Binding-site contacts:
Ligand atom O5 contacts residue ASN5 of chain 2.A at 2.4 Å (h-bond).
Ligand atom C1 contacts residue PHE3 of chain 2.A at 4.0 Å (hydrophobic).
Ligand atom C8 contacts residue ASN2 of chain 2.A at 3.6 Å.
Ligand atom C3 contacts residue PHE3 of chain 2.A at 4.4 Å (hydrophobic).
Ligand atom C5 contacts residue ASN5 of chain 2.A at 3.7 Å.
Ligand atom C3 contacts residue ASN2 of chain 2.A at 4.4 Å.
Ligand atom N2 contacts residue ASN5 of chain 2.A at 2.9 Å (h-bond).
Ligand atom C6 contacts residue ASN154 of chain 2.A at 4.1 Å.
Ligand atom N2 contacts residue ASN2 of chain 2.A at 4.0 Å.
Ligand atom N2 contacts residue PHE3 of chain 2.A at 2.8 Å (h-bond).
Ligand atom C8 contacts residue PHE3 of chain 2.A at 3.3 Å (hydrophobic).
Ligand atom C7 contacts residue ASN5 of chain 2.A at 3.7 Å.
Ligand atom C3 contacts residue ASN5 of chain 2.A at 3.8 Å.
Ligand atom C1 contacts residue ASN154 of chain 2.A at 4.0 Å.
Ligand atom O3 contacts residue ASN2 of chain 2.A at 3.5 Å (h-bond).
Ligand atom C1 contacts residue ASN5 of chain 2.A at 1.4 Å.
Ligand atom O7 contacts residue ASN5 of chain 2.A at 4.2 Å.
Ligand atom C2 contacts residue PHE3 of chain 2.A at 3.9 Å (hydrophobic).
Ligand atom C7 contacts residue PHE3 of chain 2.A at 3.5 Å (hydrophobic).
Ligand atom C2 contacts residue ASN5 of chain 2.A at 2.4 Å.
Ligand atom C7 contacts residue ASN2 of chain 2.A at 3.9 Å.
Ligand atom C5 contacts residue ASN154 of chain 2.A at 3.5 Å.
Ligand atom O5 contacts residue ASN154 of chain 2.A at 3.8 Å.
Ligand atom C4 contacts residue ASN5 of chain 2.A at 4.2 Å.

A small-molecule ligand and the protein it binds are described below.
Small molecule (SMILES): CC(=O)N[C@@H]1[C@@H](O)[C@H](O)[C@@H](CO)O[C@H]1O

Sequence of chain 2.A:
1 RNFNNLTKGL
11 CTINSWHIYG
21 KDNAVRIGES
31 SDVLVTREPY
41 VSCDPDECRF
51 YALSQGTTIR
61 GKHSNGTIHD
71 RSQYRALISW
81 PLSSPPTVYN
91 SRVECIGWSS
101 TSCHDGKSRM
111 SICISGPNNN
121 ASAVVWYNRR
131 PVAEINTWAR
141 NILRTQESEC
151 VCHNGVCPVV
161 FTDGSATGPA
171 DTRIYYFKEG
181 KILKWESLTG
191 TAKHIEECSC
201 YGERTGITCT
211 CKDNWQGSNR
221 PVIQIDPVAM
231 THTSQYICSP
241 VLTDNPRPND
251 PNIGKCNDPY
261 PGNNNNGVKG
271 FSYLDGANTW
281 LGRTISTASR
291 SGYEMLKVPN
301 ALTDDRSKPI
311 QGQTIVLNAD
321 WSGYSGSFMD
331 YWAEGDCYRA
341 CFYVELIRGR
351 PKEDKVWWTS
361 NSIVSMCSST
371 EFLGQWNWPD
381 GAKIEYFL